Binding-site contacts:
Ligand atom C3 contacts residue NAG1 of chain 1.M at 4.2 Å.
Ligand atom C8 contacts residue ASN145 of chain 1.A at 4.2 Å.
Ligand atom O5 contacts residue ASN145 of chain 1.A at 2.4 Å (h-bond).
Ligand atom C1 contacts residue ASN145 of chain 1.A at 1.4 Å.
Ligand atom C7 contacts residue NAG1 of chain 1.I at 4.1 Å.
Ligand atom O4 contacts residue NAG1 of chain 1.M at 4.2 Å.
Ligand atom C3 contacts residue ASN145 of chain 1.A at 3.8 Å.
Ligand atom N2 contacts residue ASN145 of chain 1.C at 4.3 Å.
Ligand atom O5 contacts residue NAG1 of chain 1.I at 4.3 Å.
Ligand atom O7 contacts residue ASN145 of chain 1.A at 2.6 Å (h-bond).
Ligand atom C5 contacts residue ASN145 of chain 1.A at 3.7 Å.
Ligand atom C5 contacts residue NAG1 of chain 1.M at 4.2 Å.
Ligand atom C7 contacts residue NAG1 of chain 1.M at 3.9 Å.
Ligand atom C4 contacts residue ASN145 of chain 1.A at 4.2 Å.
Ligand atom N2 contacts residue NAG1 of chain 1.M at 3.8 Å.
Ligand atom C8 contacts residue NAG1 of chain 1.M at 3.0 Å.
Ligand atom C7 contacts residue ASN145 of chain 1.A at 2.9 Å.
Ligand atom O6 contacts residue NAG1 of chain 1.M at 4.4 Å.
Ligand atom C6 contacts residue NAG1 of chain 1.I at 4.2 Å.
Ligand atom N2 contacts residue ASN145 of chain 1.A at 2.8 Å (h-bond).
Ligand atom C5 contacts residue LEU144 of chain 1.A at 4.0 Å (hydrophobic).
Ligand atom O6 contacts residue LEU144 of chain 1.A at 3.5 Å.
Ligand atom C2 contacts residue ASN145 of chain 1.A at 2.4 Å.
Ligand atom C4 contacts residue NAG1 of chain 1.I at 4.2 Å.
Ligand atom C1 contacts residue NAG1 of chain 1.M at 4.3 Å.
Ligand atom O5 contacts residue LEU144 of chain 1.A at 4.0 Å.
Ligand atom C6 contacts residue LEU144 of chain 1.A at 3.5 Å (hydrophobic).
Ligand atom O7 contacts residue NAG1 of chain 1.I at 3.0 Å.
Ligand atom C2 contacts residue NAG1 of chain 1.I at 4.2 Å.

Sequence of chain 1.A:
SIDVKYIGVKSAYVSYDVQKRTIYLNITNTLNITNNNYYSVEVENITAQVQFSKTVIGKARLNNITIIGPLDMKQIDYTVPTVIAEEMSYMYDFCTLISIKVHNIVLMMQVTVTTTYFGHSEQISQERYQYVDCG

This small molecule binds to this protein.
Small molecule (SMILES): CC(=O)N[C@@H]1[C@@H](O)[C@H](O)[C@@H](CO)O[C@H]1O

Sequence of chain 1.C:
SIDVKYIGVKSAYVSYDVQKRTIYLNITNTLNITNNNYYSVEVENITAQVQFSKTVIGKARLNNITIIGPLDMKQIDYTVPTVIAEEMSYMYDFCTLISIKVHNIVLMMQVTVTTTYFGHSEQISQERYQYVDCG